Binding-site contacts:
Ligand atom C2 contacts residue ILE250 of chain 1.A at 3.8 Å (hydrophobic).
Ligand atom O2' contacts residue GLN254 of chain 1.A at 2.9 Å (h-bond).
Ligand atom C3B contacts residue THR87 of chain 1.A at 3.8 Å.
Ligand atom N6 contacts residue GLY85 of chain 1.A at 3.8 Å.
Ligand atom O1A contacts residue LYS86 of chain 1.A at 3.3 Å (salt-bridge).
Ligand atom C3' contacts residue GLU88 of chain 1.A at 3.7 Å.
Ligand atom C5 contacts residue ILE250 of chain 1.A at 3.7 Å (hydrophobic).
Ligand atom PB contacts residue THR87 of chain 1.A at 3.7 Å.
Ligand atom C2 contacts residue ARG44 of chain 1.A at 3.1 Å.
Ligand atom O3A contacts residue GLY83 of chain 1.A at 3.3 Å.
Ligand atom C8 contacts residue GLY85 of chain 1.A at 3.8 Å.
Ligand atom O2B contacts residue GLY83 of chain 1.A at 2.8 Å (h-bond).
Ligand atom O1A contacts residue GLY85 of chain 1.A at 3.1 Å.
Ligand atom C5 contacts residue GLY85 of chain 1.A at 3.8 Å.
Ligand atom O1A contacts residue THR87 of chain 1.A at 3.4 Å (h-bond).
Ligand atom C8 contacts residue GLY83 of chain 1.A at 3.3 Å.
Ligand atom O3G contacts residue ARG291 of chain 1.A at 3.6 Å.
Ligand atom C2' contacts residue GLU88 of chain 1.A at 3.8 Å.
Ligand atom C6 contacts residue ILE250 of chain 1.A at 3.8 Å (hydrophobic).
Ligand atom N1 contacts residue ARG44 of chain 1.A at 3.5 Å (salt-bridge).
Ligand atom PB contacts residue GLY83 of chain 1.A at 3.8 Å.
Ligand atom O5' contacts residue GLY83 of chain 1.A at 3.8 Å.
Ligand atom O2A contacts residue THR87 of chain 1.A at 3.5 Å.
Ligand atom O4' contacts residue ALA290 of chain 1.A at 3.5 Å (h-bond).
Ligand atom O1A contacts residue GLU88 of chain 1.A at 3.0 Å (salt-bridge).
Ligand atom O3G contacts residue THR82 of chain 1.A at 3.2 Å.
Ligand atom N7 contacts residue VAL84 of chain 1.A at 3.0 Å.
Ligand atom N1 contacts residue VAL46 of chain 1.A at 2.9 Å (h-bond).
Ligand atom C2 contacts residue VAL46 of chain 1.A at 3.8 Å (hydrophobic).
Ligand atom N7 contacts residue GLY85 of chain 1.A at 3.1 Å (h-bond).
Ligand atom N1 contacts residue VAL45 of chain 1.A at 3.5 Å.
Ligand atom C8 contacts residue ALA290 of chain 1.A at 3.8 Å (hydrophobic).
Ligand atom N6 contacts residue VAL46 of chain 1.A at 2.8 Å (h-bond).
Ligand atom O3' contacts residue GLU88 of chain 1.A at 3.6 Å (salt-bridge).
Ligand atom N6 contacts residue VAL84 of chain 1.A at 3.2 Å (h-bond).
Ligand atom O2B contacts residue THR82 of chain 1.A at 3.7 Å.
Ligand atom N7 contacts residue GLY83 of chain 1.A at 3.6 Å.
Ligand atom C6 contacts residue VAL46 of chain 1.A at 3.7 Å (hydrophobic).
Ligand atom O1B contacts residue LYS86 of chain 1.A at 3.7 Å.
Ligand atom O1B contacts residue THR87 of chain 1.A at 2.5 Å (h-bond).

Sequence of chain 1.A:
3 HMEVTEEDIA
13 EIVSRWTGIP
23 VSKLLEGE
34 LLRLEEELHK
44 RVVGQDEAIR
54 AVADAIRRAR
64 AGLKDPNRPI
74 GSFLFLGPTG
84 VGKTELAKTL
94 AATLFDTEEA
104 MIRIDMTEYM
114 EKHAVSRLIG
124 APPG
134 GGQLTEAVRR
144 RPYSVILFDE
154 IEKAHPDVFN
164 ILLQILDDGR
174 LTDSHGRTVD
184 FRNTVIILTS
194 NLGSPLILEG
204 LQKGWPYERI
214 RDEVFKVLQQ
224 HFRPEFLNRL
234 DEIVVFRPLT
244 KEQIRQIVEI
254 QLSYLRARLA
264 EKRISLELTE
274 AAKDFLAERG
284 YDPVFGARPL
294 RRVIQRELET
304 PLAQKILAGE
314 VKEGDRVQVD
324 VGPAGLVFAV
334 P

A protein and the small-molecule ligand that binds it are described below.
Small molecule (SMILES): Nc1ncnc2c1ncn2[C@@H]1O[C@H](CO[P](=O)(O)O[P](=O)(O)CP(=O)(O)O)[C@@H](O)[C@H]1O